Binding-site contacts:
Ligand atom O4 contacts residue LYS25 of chain 1.B at 4.2 Å.
Ligand atom O41 contacts residue LYS171 of chain 1.B at 3.6 Å.
Ligand atom P4 contacts residue LYS25 of chain 1.B at 4.3 Å.
Ligand atom O42 contacts residue SER23 of chain 1.B at 4.0 Å.
Ligand atom P4 contacts residue LYS171 of chain 1.B at 3.3 Å.
Ligand atom O3 contacts residue SER24 of chain 1.B at 2.7 Å.
Ligand atom O43 contacts residue LYS171 of chain 1.B at 2.6 Å (salt-bridge).
Ligand atom P4 contacts residue SER24 of chain 1.B at 4.0 Å.
Ligand atom O42 contacts residue LYS34 of chain 1.B at 2.6 Å (salt-bridge).
Ligand atom C3 contacts residue SER24 of chain 1.B at 3.7 Å.
Ligand atom O42 contacts residue LYS171 of chain 1.B at 3.4 Å (salt-bridge).
Ligand atom O42 contacts residue TRP22 of chain 1.B at 4.4 Å.
Ligand atom O4 contacts residue SER24 of chain 1.B at 4.5 Å.
Ligand atom O43 contacts residue SER23 of chain 1.B at 3.7 Å.
Ligand atom O43 contacts residue SER24 of chain 1.B at 3.8 Å.
Ligand atom O42 contacts residue SER24 of chain 1.B at 3.2 Å (h-bond).
Ligand atom P4 contacts residue LYS34 of chain 1.B at 4.0 Å.
Ligand atom O43 contacts residue LYS25 of chain 1.B at 3.1 Å (salt-bridge).
Ligand atom O3 contacts residue LYS34 of chain 1.B at 4.3 Å.

The protein below binds the small molecule below.
Small molecule (SMILES): CCCCCCCC(=O)OC[C@H](COP(=O)(O)O[C@@H]1[C@H](O)[C@H](O)[C@@H](OP(=O)(O)O)[C@H](OP(=O)(O)O)[C@H]1O)OC(=O)CCCCCCC

Sequence of chain 1.B:
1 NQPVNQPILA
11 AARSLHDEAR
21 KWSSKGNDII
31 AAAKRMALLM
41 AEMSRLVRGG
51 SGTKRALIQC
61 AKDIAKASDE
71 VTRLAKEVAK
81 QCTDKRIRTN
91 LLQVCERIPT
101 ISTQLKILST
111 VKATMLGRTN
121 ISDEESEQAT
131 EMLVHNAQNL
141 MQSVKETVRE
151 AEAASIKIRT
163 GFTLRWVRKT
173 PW